Binding-site contacts:
Ligand atom FE contacts residue CYS435 of chain 6.B at 2.4 Å.
Ligand atom C3 contacts residue PRO402 of chain 6.B at 3.5 Å (hydrophobic).
Ligand atom C3 contacts residue HIS70 of chain 6.B at 3.5 Å.
Ligand atom C2 contacts residue CYS432 of chain 6.B at 3.6 Å (hydrophobic).
Ligand atom O3 contacts residue PRO402 of chain 6.B at 3.3 Å.
Ligand atom C contacts residue CYS432 of chain 6.B at 2.8 Å (hydrophobic).
Ligand atom C3 contacts residue CYS66 of chain 6.B at 3.2 Å (hydrophobic).
Ligand atom C3 contacts residue VAL401 of chain 6.B at 3.5 Å (hydrophobic).
Ligand atom C contacts residue ARG380 of chain 6.B at 3.2 Å.
Ligand atom O contacts residue ILE65 of chain 6.B at 3.1 Å.
Ligand atom O3 contacts residue ALA378 of chain 6.B at 3.4 Å.
Ligand atom NI contacts residue CYS432 of chain 6.B at 2.4 Å.
Ligand atom NI contacts residue CYS63 of chain 6.B at 2.2 Å.
Ligand atom C contacts residue CYS66 of chain 6.B at 3.3 Å (hydrophobic).
Ligand atom NI contacts residue CYS66 of chain 6.B at 2.5 Å.
Ligand atom O3 contacts residue VAL401 of chain 6.B at 3.5 Å.
Ligand atom C2 contacts residue CYS435 of chain 6.B at 3.1 Å (hydrophobic).
Ligand atom N1 contacts residue CYS66 of chain 6.B at 3.5 Å.
Ligand atom C1 contacts residue ALA378 of chain 6.B at 3.6 Å (hydrophobic).
Ligand atom C2 contacts residue PRO402 of chain 6.B at 3.4 Å (hydrophobic).
Ligand atom O contacts residue ARG380 of chain 6.B at 2.7 Å (salt-bridge).
Ligand atom FE contacts residue CYS66 of chain 6.B at 2.4 Å.
Ligand atom O3 contacts residue HIS70 of chain 6.B at 3.5 Å.
Ligand atom C1 contacts residue ARG380 of chain 6.B at 3.5 Å.
Ligand atom N2 contacts residue PRO402 of chain 6.B at 3.3 Å.
Ligand atom NI contacts residue CYS435 of chain 6.B at 2.6 Å.
Ligand atom C contacts residue CYS63 of chain 6.B at 3.1 Å (hydrophobic).
Ligand atom N1 contacts residue ARG380 of chain 6.B at 2.9 Å (salt-bridge).
Ligand atom N2 contacts residue CYS435 of chain 6.B at 3.4 Å.
Ligand atom O contacts residue CYS432 of chain 6.B at 3.3 Å (h-bond).
Ligand atom C3 contacts residue CYS435 of chain 6.B at 3.3 Å (hydrophobic).
Ligand atom C3 contacts residue ALA378 of chain 6.B at 3.6 Å (hydrophobic).
Ligand atom C1 contacts residue CYS66 of chain 6.B at 3.1 Å (hydrophobic).
Ligand atom N1 contacts residue PRO379 of chain 6.B at 3.2 Å.
Ligand atom N2 contacts residue CYS432 of chain 6.B at 3.7 Å.
Ligand atom O3 contacts residue ALA69 of chain 6.B at 3.6 Å.
Ligand atom O3 contacts residue ASN383 of chain 6.B at 3.1 Å.
Ligand atom C contacts residue ILE65 of chain 6.B at 3.6 Å (hydrophobic).
Ligand atom N1 contacts residue ALA378 of chain 6.B at 3.4 Å.
Ligand atom N2 contacts residue THR403 of chain 6.B at 2.8 Å (h-bond).

The protein below binds the small molecule below.
Small molecule (SMILES): N#C[Fe](=C=O)(C#N)[Ni]C#[O+]

Sequence of chain 6.B:
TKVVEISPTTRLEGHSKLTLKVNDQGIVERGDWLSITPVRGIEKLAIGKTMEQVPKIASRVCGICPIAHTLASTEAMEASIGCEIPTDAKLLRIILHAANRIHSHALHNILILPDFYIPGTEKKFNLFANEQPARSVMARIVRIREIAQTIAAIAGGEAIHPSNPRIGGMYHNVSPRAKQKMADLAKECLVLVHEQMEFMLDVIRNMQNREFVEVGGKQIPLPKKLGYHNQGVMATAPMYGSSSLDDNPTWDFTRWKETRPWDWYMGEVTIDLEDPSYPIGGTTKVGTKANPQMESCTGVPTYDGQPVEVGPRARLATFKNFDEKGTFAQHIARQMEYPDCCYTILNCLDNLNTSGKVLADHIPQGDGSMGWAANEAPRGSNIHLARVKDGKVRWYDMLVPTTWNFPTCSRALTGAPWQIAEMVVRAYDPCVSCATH